Binding-site contacts:
Ligand atom O2' contacts residue ASP364 of chain 3.B at 2.8 Å (salt-bridge).
Ligand atom O3P contacts residue GLY365 of chain 3.B at 3.8 Å.
Ligand atom O3' contacts residue ASP364 of chain 3.B at 2.6 Å (salt-bridge).
Ligand atom C3' contacts residue ARG322 of chain 3.B at 3.6 Å.
Ligand atom N7 contacts residue CYS331 of chain 3.B at 2.8 Å (h-bond).
Ligand atom O3P contacts residue GLY366 of chain 3.B at 2.9 Å (h-bond).
Ligand atom P contacts residue SER329 of chain 3.B at 3.8 Å.
Ligand atom N3 contacts residue SER329 of chain 3.B at 3.7 Å.
Ligand atom N1 contacts residue CYS331 of chain 3.B at 3.1 Å (h-bond).
Ligand atom O2P contacts residue SER388 of chain 3.B at 2.7 Å (h-bond).
Ligand atom C5 contacts residue CYS331 of chain 3.B at 2.5 Å (hydrophobic).
Ligand atom C4 contacts residue SER329 of chain 3.B at 3.5 Å.
Ligand atom C2' contacts residue ARG322 of chain 3.B at 3.6 Å.
Ligand atom C6 contacts residue CYS331 of chain 3.B at 1.9 Å (hydrophobic).
Ligand atom C3' contacts residue ASP364 of chain 3.B at 3.4 Å.
Ligand atom O1P contacts residue GLY387 of chain 3.B at 3.0 Å (h-bond).
Ligand atom O2' contacts residue ARG322 of chain 3.B at 3.4 Å (salt-bridge).
Ligand atom C3' contacts residue SER68 of chain 3.B at 3.3 Å.
Ligand atom O3P contacts residue SER329 of chain 3.B at 3.6 Å (h-bond).
Ligand atom O3' contacts residue MET385 of chain 3.B at 3.5 Å (h-bond).
Ligand atom C8 contacts residue MET70 of chain 3.B at 3.8 Å (hydrophobic).
Ligand atom C6 contacts residue ILE330 of chain 3.B at 3.8 Å (hydrophobic).
Ligand atom O2P contacts residue SER329 of chain 3.B at 2.6 Å (h-bond).
Ligand atom O5' contacts residue SER329 of chain 3.B at 3.4 Å (h-bond).
Ligand atom O1P contacts residue SER388 of chain 3.B at 3.7 Å.
Ligand atom O5' contacts residue GLY328 of chain 3.B at 3.2 Å.
Ligand atom P contacts residue SER388 of chain 3.B at 3.5 Å.
Ligand atom P contacts residue GLY328 of chain 3.B at 3.8 Å.
Ligand atom O3P contacts residue GLY328 of chain 3.B at 2.9 Å.
Ligand atom C5' contacts residue MET70 of chain 3.B at 3.6 Å (hydrophobic).
Ligand atom N9 contacts residue SER329 of chain 3.B at 3.6 Å (h-bond).
Ligand atom O5' contacts residue GLY365 of chain 3.B at 3.6 Å.
Ligand atom O4' contacts residue GLY328 of chain 3.B at 3.8 Å.
Ligand atom O3' contacts residue ARG322 of chain 3.B at 2.9 Å (salt-bridge).
Ligand atom C4' contacts residue ASP364 of chain 3.B at 3.3 Å.
Ligand atom O3' contacts residue SER68 of chain 3.B at 2.8 Å (h-bond).
Ligand atom C2 contacts residue GLN334 of chain 3.B at 3.7 Å.
Ligand atom N1 contacts residue GLN334 of chain 3.B at 3.4 Å (h-bond).
Ligand atom C2' contacts residue ASP364 of chain 3.B at 3.9 Å.
Ligand atom O4' contacts residue SER329 of chain 3.B at 3.4 Å (h-bond).

Sequence of chain 3.B:
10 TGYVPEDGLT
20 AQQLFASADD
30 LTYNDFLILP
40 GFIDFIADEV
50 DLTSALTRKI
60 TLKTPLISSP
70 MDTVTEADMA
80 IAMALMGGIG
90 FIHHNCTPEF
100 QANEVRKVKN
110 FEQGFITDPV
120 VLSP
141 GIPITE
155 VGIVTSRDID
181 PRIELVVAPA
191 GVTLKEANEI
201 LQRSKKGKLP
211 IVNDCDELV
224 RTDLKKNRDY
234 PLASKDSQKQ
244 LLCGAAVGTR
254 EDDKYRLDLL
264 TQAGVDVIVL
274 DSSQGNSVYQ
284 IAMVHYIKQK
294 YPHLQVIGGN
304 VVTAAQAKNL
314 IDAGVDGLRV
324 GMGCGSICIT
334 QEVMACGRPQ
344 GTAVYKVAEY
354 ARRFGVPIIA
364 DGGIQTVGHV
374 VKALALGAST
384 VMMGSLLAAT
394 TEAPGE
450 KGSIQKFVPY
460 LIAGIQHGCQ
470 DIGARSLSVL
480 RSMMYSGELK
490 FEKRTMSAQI

The small molecule below binds the protein below.
Small molecule (SMILES): O=P(O)(O)OC[C@H]1O[C@@H](n2cnc3c(Cl)[nH+]cnc32)[C@H](O)[C@@H]1O